Binding-site contacts:
Ligand atom C2 contacts residue NAG2 of chain 1.O at 4.5 Å.
Ligand atom C4 contacts residue ASN330 of chain 1.A at 4.2 Å.
Ligand atom C5 contacts residue NAG1 of chain 1.O at 4.0 Å.
Ligand atom C5 contacts residue NAG2 of chain 1.O at 4.1 Å.
Ligand atom O3 contacts residue NAG1 of chain 1.O at 4.5 Å.
Ligand atom C1 contacts residue ASN330 of chain 1.A at 1.4 Å.
Ligand atom O7 contacts residue NAG1 of chain 1.O at 3.0 Å (h-bond).
Ligand atom C8 contacts residue THR339 of chain 1.A at 4.0 Å.
Ligand atom C7 contacts residue ASN330 of chain 1.A at 3.7 Å.
Ligand atom O7 contacts residue ASN330 of chain 1.A at 4.3 Å.
Ligand atom N2 contacts residue ASN330 of chain 1.A at 2.8 Å (h-bond).
Ligand atom C8 contacts residue SER331 of chain 1.A at 3.6 Å.
Ligand atom C7 contacts residue NAG1 of chain 1.O at 4.2 Å.
Ligand atom O4 contacts residue NAG2 of chain 1.O at 4.0 Å.
Ligand atom C7 contacts residue SER331 of chain 1.A at 4.2 Å.
Ligand atom C2 contacts residue ASN330 of chain 1.A at 2.4 Å.
Ligand atom C6 contacts residue NAG2 of chain 1.O at 4.0 Å.
Ligand atom O5 contacts residue NAG1 of chain 1.O at 4.2 Å.
Ligand atom C5 contacts residue ASN330 of chain 1.A at 3.7 Å.
Ligand atom O2 contacts residue NAG2 of chain 1.O at 3.6 Å (h-bond).
Ligand atom N2 contacts residue SER331 of chain 1.A at 3.7 Å.
Ligand atom C4 contacts residue NAG1 of chain 1.O at 4.5 Å.
Ligand atom O7 contacts residue NAG2 of chain 1.O at 3.8 Å.
Ligand atom O5 contacts residue ASN330 of chain 1.A at 2.4 Å (h-bond).
Ligand atom O6 contacts residue NAG2 of chain 1.O at 4.0 Å.
Ligand atom C3 contacts residue ASN330 of chain 1.A at 3.7 Å.
Ligand atom C6 contacts residue NAG1 of chain 1.O at 3.7 Å.
Ligand atom O6 contacts residue NAG1 of chain 1.O at 2.9 Å (h-bond).

Sequence of chain 1.A:
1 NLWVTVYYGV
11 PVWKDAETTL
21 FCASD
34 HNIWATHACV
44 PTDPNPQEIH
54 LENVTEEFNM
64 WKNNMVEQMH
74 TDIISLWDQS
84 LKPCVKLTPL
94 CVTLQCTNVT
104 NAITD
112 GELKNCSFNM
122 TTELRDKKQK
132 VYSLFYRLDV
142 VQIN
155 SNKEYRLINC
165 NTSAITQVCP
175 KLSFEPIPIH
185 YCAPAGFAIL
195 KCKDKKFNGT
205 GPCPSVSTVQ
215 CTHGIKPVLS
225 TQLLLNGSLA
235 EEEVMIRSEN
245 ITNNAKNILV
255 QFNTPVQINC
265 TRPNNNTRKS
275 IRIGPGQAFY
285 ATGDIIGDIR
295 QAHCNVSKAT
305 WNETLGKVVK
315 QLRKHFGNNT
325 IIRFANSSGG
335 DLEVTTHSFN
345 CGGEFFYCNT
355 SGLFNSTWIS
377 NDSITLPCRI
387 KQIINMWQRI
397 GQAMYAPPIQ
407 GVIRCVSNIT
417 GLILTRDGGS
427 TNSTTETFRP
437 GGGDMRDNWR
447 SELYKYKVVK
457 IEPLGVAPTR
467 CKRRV

This small molecule binds to this protein.
Small molecule (SMILES): CC(=O)N[C@H]1[C@H](O[C@H]2[C@H](O)[C@@H](NC(C)=O)CO[C@@H]2CO)O[C@H](CO)[C@@H](O[C@@H]2O[C@H](CO)[C@@H](O)[C@H](O[C@H]3O[C@H](CO)[C@@H](O)[C@H](O)[C@@H]3O)[C@@H]2O)[C@@H]1O